This protein binds this small molecule.
Small molecule (SMILES): CC(C)[C@]1(C)CC(=O)N(Cc2cc(F)cc(C(=O)N[C@@H](C)c3ccccc3)c2)C(N)=N1

Sequence of chain 1.B:
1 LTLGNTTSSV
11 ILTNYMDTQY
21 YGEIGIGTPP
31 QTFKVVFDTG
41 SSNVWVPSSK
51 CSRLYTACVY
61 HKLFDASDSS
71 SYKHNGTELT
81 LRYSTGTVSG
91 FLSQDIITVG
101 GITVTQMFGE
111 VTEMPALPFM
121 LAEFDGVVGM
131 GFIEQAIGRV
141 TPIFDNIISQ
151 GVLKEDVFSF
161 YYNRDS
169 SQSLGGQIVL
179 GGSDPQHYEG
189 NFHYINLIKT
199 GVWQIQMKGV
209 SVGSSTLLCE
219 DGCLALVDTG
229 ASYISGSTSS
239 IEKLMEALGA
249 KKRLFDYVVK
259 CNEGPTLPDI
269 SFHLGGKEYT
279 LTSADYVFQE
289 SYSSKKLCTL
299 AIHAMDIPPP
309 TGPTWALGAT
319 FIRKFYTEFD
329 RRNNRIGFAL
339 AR

Binding-site contacts:
Ligand atom C4 contacts residue ASP38 of chain 1.B at 3.5 Å.
Ligand atom C7 contacts residue TYR83 of chain 1.B at 3.6 Å (hydrophobic).
Ligand atom F20 contacts residue HIS301 of chain 1.B at 3.5 Å.
Ligand atom C30 contacts residue PHE124 of chain 1.B at 3.9 Å (hydrophobic).
Ligand atom C4 contacts residue ASP226 of chain 1.B at 3.8 Å.
Ligand atom C29 contacts residue PHE124 of chain 1.B at 3.8 Å (hydrophobic).
Ligand atom C28 contacts residue PRO118 of chain 1.B at 3.6 Å (hydrophobic).
Ligand atom C15 contacts residue ALA229 of chain 1.B at 3.8 Å (hydrophobic).
Ligand atom C6 contacts residue ASP38 of chain 1.B at 3.6 Å.
Ligand atom O22 contacts residue SER230 of chain 1.B at 3.9 Å.
Ligand atom C17 contacts residue THR85 of chain 1.B at 3.9 Å.
Ligand atom C4 contacts residue GLY228 of chain 1.B at 3.9 Å.
Ligand atom C15 contacts residue GLY228 of chain 1.B at 3.4 Å.
Ligand atom N9 contacts residue ASP38 of chain 1.B at 2.9 Å (salt-bridge).
Ligand atom C26 contacts residue PHE124 of chain 1.B at 3.9 Å (hydrophobic).
Ligand atom O11 contacts residue THR85 of chain 1.B at 3.2 Å (h-bond).
Ligand atom C1 contacts residue TYR83 of chain 1.B at 3.5 Å (hydrophobic).
Ligand atom C24 contacts residue SER230 of chain 1.B at 3.5 Å.
Ligand atom C27 contacts residue GLN19 of chain 1.B at 3.8 Å.
Ligand atom N23 contacts residue GLY228 of chain 1.B at 3.0 Å (h-bond).
Ligand atom N23 contacts residue SER230 of chain 1.B at 3.7 Å.
Ligand atom C13 contacts residue GLY228 of chain 1.B at 3.6 Å.
Ligand atom O11 contacts residue SER84 of chain 1.B at 3.4 Å (h-bond).
Ligand atom C16 contacts residue THR85 of chain 1.B at 3.6 Å.
Ligand atom C7 contacts residue ASP38 of chain 1.B at 3.3 Å.
Ligand atom C10 contacts residue ASP226 of chain 1.B at 3.4 Å.
Ligand atom N9 contacts residue ASP226 of chain 1.B at 2.8 Å (salt-bridge).
Ligand atom C24 contacts residue GLY228 of chain 1.B at 3.7 Å.
Ligand atom C28 contacts residue ALA122 of chain 1.B at 3.8 Å (hydrophobic).
Ligand atom C15 contacts residue THR85 of chain 1.B at 3.7 Å.
Ligand atom N5 contacts residue ASP38 of chain 1.B at 2.7 Å (salt-bridge).
Ligand atom O11 contacts residue TYR83 of chain 1.B at 3.7 Å.
Ligand atom C1 contacts residue THR85 of chain 1.B at 3.7 Å.
Ligand atom C26 contacts residue GLN19 of chain 1.B at 3.8 Å.
Ligand atom C31 contacts residue THR18 of chain 1.B at 3.8 Å.
Ligand atom C2 contacts residue THR85 of chain 1.B at 3.8 Å.
Ligand atom F20 contacts residue MET303 of chain 1.B at 3.4 Å.
Ligand atom C31 contacts residue GLY228 of chain 1.B at 3.3 Å.
Ligand atom C12 contacts residue THR85 of chain 1.B at 3.9 Å.
Ligand atom N9 contacts residue GLY228 of chain 1.B at 3.6 Å.